Binding-site contacts:
Ligand atom C2 contacts residue ASN1134 of chain 1.B at 2.5 Å.
Ligand atom O5 contacts residue ASN1134 of chain 1.B at 2.4 Å (h-bond).
Ligand atom C1 contacts residue ASN1134 of chain 1.B at 1.4 Å.
Ligand atom O6 contacts residue ASN1134 of chain 1.B at 4.2 Å.
Ligand atom N2 contacts residue ASN1134 of chain 1.B at 2.9 Å (h-bond).
Ligand atom C7 contacts residue ASN1134 of chain 1.B at 3.8 Å.
Ligand atom C3 contacts residue ASN1134 of chain 1.B at 3.8 Å.
Ligand atom O7 contacts residue ASN1134 of chain 1.B at 4.3 Å.
Ligand atom C4 contacts residue ASN1134 of chain 1.B at 4.2 Å.
Ligand atom O6 contacts residue ILE1132 of chain 1.B at 4.2 Å.
Ligand atom C5 contacts residue ASN1134 of chain 1.B at 3.7 Å.

Sequence of chain 1.B:
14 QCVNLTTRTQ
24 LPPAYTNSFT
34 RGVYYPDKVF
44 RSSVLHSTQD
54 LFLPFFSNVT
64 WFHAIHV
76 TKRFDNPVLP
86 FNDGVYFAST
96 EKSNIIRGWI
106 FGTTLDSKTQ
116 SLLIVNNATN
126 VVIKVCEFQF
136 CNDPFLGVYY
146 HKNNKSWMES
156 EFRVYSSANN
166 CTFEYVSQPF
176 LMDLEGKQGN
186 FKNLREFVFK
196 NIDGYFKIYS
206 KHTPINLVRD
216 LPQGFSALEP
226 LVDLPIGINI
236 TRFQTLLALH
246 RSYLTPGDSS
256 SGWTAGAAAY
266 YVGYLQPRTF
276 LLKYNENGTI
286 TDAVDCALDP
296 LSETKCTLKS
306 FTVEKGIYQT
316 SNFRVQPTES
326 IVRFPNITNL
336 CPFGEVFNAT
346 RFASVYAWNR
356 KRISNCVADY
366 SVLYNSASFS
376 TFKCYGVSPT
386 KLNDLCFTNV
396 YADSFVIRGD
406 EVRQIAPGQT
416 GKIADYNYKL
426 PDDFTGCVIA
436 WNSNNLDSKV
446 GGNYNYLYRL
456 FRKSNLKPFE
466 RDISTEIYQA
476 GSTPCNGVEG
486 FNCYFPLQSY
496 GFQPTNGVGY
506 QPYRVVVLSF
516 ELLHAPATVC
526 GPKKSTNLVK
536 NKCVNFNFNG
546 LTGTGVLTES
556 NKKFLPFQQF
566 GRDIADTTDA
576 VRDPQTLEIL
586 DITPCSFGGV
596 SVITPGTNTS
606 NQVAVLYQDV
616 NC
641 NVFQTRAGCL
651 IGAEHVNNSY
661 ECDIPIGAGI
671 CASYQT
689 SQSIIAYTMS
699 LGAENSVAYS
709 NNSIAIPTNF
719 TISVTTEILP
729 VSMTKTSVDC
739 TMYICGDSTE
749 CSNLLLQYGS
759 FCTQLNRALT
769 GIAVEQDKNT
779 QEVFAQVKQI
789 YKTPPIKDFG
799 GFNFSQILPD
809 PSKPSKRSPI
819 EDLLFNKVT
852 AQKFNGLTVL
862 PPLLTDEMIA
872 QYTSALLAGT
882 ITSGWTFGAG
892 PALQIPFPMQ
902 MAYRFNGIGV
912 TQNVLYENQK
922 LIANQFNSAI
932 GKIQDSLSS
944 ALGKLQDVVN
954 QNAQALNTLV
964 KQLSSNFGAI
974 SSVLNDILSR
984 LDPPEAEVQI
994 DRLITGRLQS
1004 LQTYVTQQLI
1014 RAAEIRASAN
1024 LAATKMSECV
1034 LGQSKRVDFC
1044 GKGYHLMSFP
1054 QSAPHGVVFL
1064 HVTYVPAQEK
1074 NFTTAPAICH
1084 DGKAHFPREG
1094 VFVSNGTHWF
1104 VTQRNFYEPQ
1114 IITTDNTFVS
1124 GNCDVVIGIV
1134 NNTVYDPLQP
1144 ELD

The small molecule below binds the protein below.
Small molecule (SMILES): CC(=O)N[C@@H]1[C@@H](O)[C@H](O)[C@@H](CO)O[C@H]1O